Sequence of chain 1.B:
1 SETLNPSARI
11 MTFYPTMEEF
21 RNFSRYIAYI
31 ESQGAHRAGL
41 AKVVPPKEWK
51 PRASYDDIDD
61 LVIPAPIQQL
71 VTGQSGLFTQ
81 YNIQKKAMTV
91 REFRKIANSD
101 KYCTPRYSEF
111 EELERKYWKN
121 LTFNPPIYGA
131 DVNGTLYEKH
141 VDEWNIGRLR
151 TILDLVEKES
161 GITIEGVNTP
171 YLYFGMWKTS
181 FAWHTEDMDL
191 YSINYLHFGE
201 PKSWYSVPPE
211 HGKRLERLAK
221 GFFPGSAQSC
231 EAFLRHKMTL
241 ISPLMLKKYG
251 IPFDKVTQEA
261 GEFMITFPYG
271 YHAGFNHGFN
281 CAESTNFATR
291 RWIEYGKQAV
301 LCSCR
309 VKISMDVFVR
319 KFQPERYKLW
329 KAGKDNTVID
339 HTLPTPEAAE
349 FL

Binding-site contacts:
Ligand atom O8 contacts residue TYR128 of chain 1.B at 2.6 Å (h-bond).
Ligand atom F18 contacts residue ILE67 of chain 1.B at 3.7 Å.
Ligand atom C7 contacts residue LYS202 of chain 1.B at 3.9 Å.
Ligand atom C16 contacts residue TYR128 of chain 1.B at 3.6 Å (hydrophobic).
Ligand atom C15 contacts residue ALA130 of chain 1.B at 3.6 Å (hydrophobic).
Ligand atom N4 contacts residue HIS184 of chain 1.B at 3.1 Å (h-bond).
Ligand atom N4 contacts residue HIS272 of chain 1.B at 3.4 Å (h-bond).
Ligand atom N10 contacts residue TYR173 of chain 1.B at 3.9 Å.
Ligand atom C3 contacts residue NI1 of chain 1.H at 3.0 Å.
Ligand atom C2 contacts residue PHE181 of chain 1.B at 3.6 Å (hydrophobic).
Ligand atom N4 contacts residue PHE181 of chain 1.B at 3.9 Å.
Ligand atom C5 contacts residue PHE181 of chain 1.B at 3.7 Å (hydrophobic).
Ligand atom C6 contacts residue PHE181 of chain 1.B at 3.7 Å (hydrophobic).
Ligand atom C17 contacts residue PHE181 of chain 1.B at 3.9 Å (hydrophobic).
Ligand atom C17 contacts residue SER180 of chain 1.B at 3.9 Å.
Ligand atom O9 contacts residue LYS202 of chain 1.B at 2.8 Å (salt-bridge).
Ligand atom C17 contacts residue TYR128 of chain 1.B at 3.9 Å (hydrophobic).
Ligand atom C11 contacts residue PHE181 of chain 1.B at 3.9 Å (hydrophobic).
Ligand atom O9 contacts residue TYR128 of chain 1.B at 3.2 Å (h-bond).
Ligand atom C1 contacts residue PHE181 of chain 1.B at 3.5 Å (hydrophobic).
Ligand atom O8 contacts residue PHE181 of chain 1.B at 3.9 Å.
Ligand atom O8 contacts residue TYR173 of chain 1.B at 3.6 Å.
Ligand atom C5 contacts residue NI1 of chain 1.H at 3.1 Å.
Ligand atom O9 contacts residue ASN194 of chain 1.B at 3.9 Å.
Ligand atom F18 contacts residue ALA130 of chain 1.B at 3.5 Å.
Ligand atom N4 contacts residue NI1 of chain 1.H at 2.2 Å (h-bond).
Ligand atom C14 contacts residue ASP131 of chain 1.B at 3.6 Å.
Ligand atom C3 contacts residue HIS184 of chain 1.B at 3.2 Å.
Ligand atom C6 contacts residue TRP204 of chain 1.B at 3.7 Å (hydrophobic).
Ligand atom N10 contacts residue PHE181 of chain 1.B at 3.5 Å.
Ligand atom C14 contacts residue ALA130 of chain 1.B at 3.8 Å (hydrophobic).
Ligand atom C16 contacts residue SER180 of chain 1.B at 3.9 Å.
Ligand atom C7 contacts residue PHE181 of chain 1.B at 3.4 Å (hydrophobic).
Ligand atom C5 contacts residue TRP204 of chain 1.B at 3.5 Å (hydrophobic).
Ligand atom C6 contacts residue ASN194 of chain 1.B at 3.9 Å.
Ligand atom C16 contacts residue GLN69 of chain 1.B at 3.8 Å.
Ligand atom C5 contacts residue HIS272 of chain 1.B at 3.7 Å.
Ligand atom C7 contacts residue TYR128 of chain 1.B at 3.3 Å (hydrophobic).
Ligand atom O9 contacts residue PHE181 of chain 1.B at 3.5 Å.
Ligand atom C13 contacts residue ASP131 of chain 1.B at 3.5 Å.

The protein below binds the small molecule below.
Small molecule (SMILES): O=C(O)c1ccncc1NCc1ccc(F)cc1